The protein below binds the small molecule below.
Small molecule (SMILES): Nc1nc2c(ncn2[C@@H]2O[C@@H]3CO[P](=O)(O)O[C@H]4[C@@H](O)[C@H](n5cnc6c(=O)[nH]c(N)nc65)O[C@@H]4CO[P](=O)(O)O[C@H]3[C@H]2O)c(=O)[nH]1

Sequence of chain 1.A:
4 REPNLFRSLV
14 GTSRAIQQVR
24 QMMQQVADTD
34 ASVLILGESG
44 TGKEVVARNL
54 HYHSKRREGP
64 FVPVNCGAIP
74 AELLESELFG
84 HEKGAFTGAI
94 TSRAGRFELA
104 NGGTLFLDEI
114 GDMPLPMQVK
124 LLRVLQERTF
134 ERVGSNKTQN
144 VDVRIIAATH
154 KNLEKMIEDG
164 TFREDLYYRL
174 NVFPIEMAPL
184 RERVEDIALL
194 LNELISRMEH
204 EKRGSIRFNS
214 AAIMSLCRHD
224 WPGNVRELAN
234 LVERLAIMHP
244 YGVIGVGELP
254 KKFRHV

Binding-site contacts:
Ligand atom O11 contacts residue ARG206 of chain 1.A at 3.3 Å.
Ligand atom N7 contacts residue ARG200 of chain 2.A at 3.2 Å.
Ligand atom O1P contacts residue ARG200 of chain 2.A at 3.5 Å (salt-bridge).
Ligand atom N9 contacts residue SER199 of chain 2.A at 3.1 Å (h-bond).
Ligand atom O5A contacts residue ARG206 of chain 1.A at 3.5 Å.
Ligand atom O11 contacts residue GLY207 of chain 1.A at 3.0 Å (h-bond).
Ligand atom C81 contacts residue C2E1 of chain 2.D at 3.4 Å.
Ligand atom C2 contacts residue GLU196 of chain 2.A at 3.5 Å.
Ligand atom C61 contacts residue C2E1 of chain 2.D at 3.1 Å.
Ligand atom C1' contacts residue SER199 of chain 2.A at 3.5 Å.
Ligand atom C4 contacts residue SER199 of chain 2.A at 3.2 Å.
Ligand atom N2 contacts residue SER199 of chain 2.A at 2.7 Å (h-bond).
Ligand atom O11 contacts residue LYS205 of chain 1.A at 2.6 Å (salt-bridge).
Ligand atom O5A contacts residue LYS205 of chain 1.A at 3.5 Å (salt-bridge).
Ligand atom N7 contacts residue C2E1 of chain 2.D at 3.1 Å (h-bond).
Ligand atom N1 contacts residue ARG10 of chain 2.A at 3.3 Å.
Ligand atom O1P contacts residue C2E1 of chain 2.D at 3.0 Å (h-bond).
Ligand atom C6 contacts residue SER199 of chain 2.A at 3.5 Å.
Ligand atom O21 contacts residue ARG206 of chain 1.A at 3.2 Å.
Ligand atom O4' contacts residue HIS203 of chain 2.A at 3.1 Å (h-bond).
Ligand atom N11 contacts residue C2E1 of chain 2.D at 2.9 Å (h-bond).
Ligand atom C81 contacts residue ARG206 of chain 1.A at 3.0 Å.
Ligand atom N21 contacts residue C2E1 of chain 2.D at 3.5 Å (h-bond).
Ligand atom N71 contacts residue ARG206 of chain 1.A at 3.4 Å.
Ligand atom O61 contacts residue C2E1 of chain 2.D at 2.9 Å (h-bond).
Ligand atom C1A contacts residue GLU204 of chain 1.A at 3.1 Å.
Ligand atom N1 contacts residue GLU196 of chain 2.A at 3.4 Å (salt-bridge).
Ligand atom N2 contacts residue GLU196 of chain 2.A at 2.7 Å (salt-bridge).
Ligand atom C2 contacts residue SER199 of chain 2.A at 2.4 Å.
Ligand atom P11 contacts residue ARG206 of chain 1.A at 3.5 Å.
Ligand atom C8 contacts residue C2E1 of chain 2.D at 3.4 Å.
Ligand atom O11 contacts residue GLU202 of chain 1.A at 3.3 Å (salt-bridge).
Ligand atom O4A contacts residue GLU204 of chain 1.A at 3.0 Å (salt-bridge).
Ligand atom C41 contacts residue C2E1 of chain 2.D at 3.6 Å.
Ligand atom O4A contacts residue LYS205 of chain 1.A at 3.4 Å.
Ligand atom N3 contacts residue SER199 of chain 2.A at 2.6 Å (h-bond).
Ligand atom C8 contacts residue SER199 of chain 2.A at 3.4 Å.
Ligand atom N71 contacts residue C2E1 of chain 2.D at 3.3 Å (h-bond).
Ligand atom N1 contacts residue SER199 of chain 2.A at 2.9 Å (h-bond).
Ligand atom C51 contacts residue C2E1 of chain 2.D at 3.5 Å.

Sequence of chain 2.A:
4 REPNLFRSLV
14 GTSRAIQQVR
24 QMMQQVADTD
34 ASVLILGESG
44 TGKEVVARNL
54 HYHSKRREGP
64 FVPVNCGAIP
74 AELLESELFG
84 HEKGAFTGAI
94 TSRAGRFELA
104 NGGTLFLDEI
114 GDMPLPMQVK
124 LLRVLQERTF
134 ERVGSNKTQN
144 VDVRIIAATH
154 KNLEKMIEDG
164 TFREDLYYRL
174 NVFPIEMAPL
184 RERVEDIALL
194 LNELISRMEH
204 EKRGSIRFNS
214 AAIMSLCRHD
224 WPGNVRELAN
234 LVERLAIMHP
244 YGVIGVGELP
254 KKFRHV